Binding-site contacts:
Ligand atom BR8 contacts residue GLY252 of chain 1.B at 3.4 Å.
Ligand atom O12 contacts residue ALA254 of chain 1.B at 3.2 Å (h-bond).
Ligand atom C1 contacts residue SER253 of chain 1.B at 3.3 Å.
Ligand atom C6 contacts residue PHE153 of chain 1.B at 3.4 Å (hydrophobic).
Ligand atom C20 contacts residue HEM1 of chain 1.E at 3.8 Å.
Ligand atom N9 contacts residue SER253 of chain 1.B at 3.5 Å.
Ligand atom N9 contacts residue PHE153 of chain 1.B at 3.7 Å.
Ligand atom O16 contacts residue PHE216 of chain 1.B at 3.4 Å.
Ligand atom C10 contacts residue SER253 of chain 1.B at 3.8 Å.
Ligand atom O12 contacts residue SER253 of chain 1.B at 3.8 Å.
Ligand atom N11 contacts residue HEM1 of chain 1.E at 3.0 Å (h-bond).
Ligand atom BR8 contacts residue LEU224 of chain 1.B at 3.7 Å.
Ligand atom O24 contacts residue ARG221 of chain 1.B at 3.3 Å.
Ligand atom N25 contacts residue ILE344 of chain 1.B at 3.7 Å.
Ligand atom C19 contacts residue HEM1 of chain 1.E at 3.6 Å.
Ligand atom F7 contacts residue PHE154 of chain 1.B at 3.2 Å.
Ligand atom C5 contacts residue SER157 of chain 1.B at 3.6 Å.
Ligand atom N11 contacts residue ALA254 of chain 1.B at 3.6 Å.
Ligand atom N11 contacts residue SER253 of chain 1.B at 3.8 Å.
Ligand atom C1 contacts residue ALA254 of chain 1.B at 3.6 Å (hydrophobic).
Ligand atom BR8 contacts residue CYS119 of chain 1.B at 3.4 Å.
Ligand atom N17 contacts residue LEU224 of chain 1.B at 3.8 Å.
Ligand atom O12 contacts residue HEM1 of chain 1.E at 2.0 Å.
Ligand atom C4 contacts residue SER157 of chain 1.B at 3.6 Å.
Ligand atom C3 contacts residue PHE153 of chain 1.B at 3.7 Å (hydrophobic).
Ligand atom C4 contacts residue PHE153 of chain 1.B at 3.3 Å (hydrophobic).
Ligand atom C5 contacts residue PHE153 of chain 1.B at 3.0 Å (hydrophobic).
Ligand atom N17 contacts residue PHE153 of chain 1.B at 3.3 Å.
Ligand atom C6 contacts residue ALA254 of chain 1.B at 3.4 Å (hydrophobic).
Ligand atom N9 contacts residue ALA254 of chain 1.B at 2.9 Å (h-bond).
Ligand atom C5 contacts residue ALA254 of chain 1.B at 3.8 Å (hydrophobic).
Ligand atom F7 contacts residue VAL120 of chain 1.B at 2.9 Å.
Ligand atom C4 contacts residue VAL120 of chain 1.B at 3.6 Å (hydrophobic).
Ligand atom N21 contacts residue HEM1 of chain 1.E at 3.7 Å.
Ligand atom O16 contacts residue LEU224 of chain 1.B at 3.8 Å.
Ligand atom N17 contacts residue PHE216 of chain 1.B at 3.6 Å.
Ligand atom C10 contacts residue ALA254 of chain 1.B at 3.5 Å (hydrophobic).
Ligand atom C6 contacts residue SER253 of chain 1.B at 3.6 Å.
Ligand atom F7 contacts residue CYS119 of chain 1.B at 2.9 Å.
Ligand atom C3 contacts residue VAL120 of chain 1.B at 3.5 Å (hydrophobic).

This protein binds this small molecule.
Small molecule (SMILES): NS(=O)(=O)NCCNc1nonc1/C(=N/O)Nc1ccc(F)c(Br)c1

Sequence of chain 1.B:
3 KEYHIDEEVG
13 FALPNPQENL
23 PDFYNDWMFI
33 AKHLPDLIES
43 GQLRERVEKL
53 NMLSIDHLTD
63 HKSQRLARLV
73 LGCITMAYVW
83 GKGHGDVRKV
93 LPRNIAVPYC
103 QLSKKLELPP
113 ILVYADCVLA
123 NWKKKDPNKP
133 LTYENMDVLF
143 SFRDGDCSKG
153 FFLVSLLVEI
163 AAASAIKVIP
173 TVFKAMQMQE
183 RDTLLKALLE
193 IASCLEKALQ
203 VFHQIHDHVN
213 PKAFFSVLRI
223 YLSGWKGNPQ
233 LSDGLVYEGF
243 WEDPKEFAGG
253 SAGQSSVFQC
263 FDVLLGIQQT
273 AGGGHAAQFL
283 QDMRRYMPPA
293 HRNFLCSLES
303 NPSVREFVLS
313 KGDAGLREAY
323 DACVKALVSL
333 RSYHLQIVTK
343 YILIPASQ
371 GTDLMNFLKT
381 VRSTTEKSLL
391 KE